This protein binds this small molecule.
Small molecule (SMILES): CC(=O)N[C@@H]1[C@@H](O)[C@H](O)[C@@H](CO)O[C@H]1O

Sequence of chain 1.A:
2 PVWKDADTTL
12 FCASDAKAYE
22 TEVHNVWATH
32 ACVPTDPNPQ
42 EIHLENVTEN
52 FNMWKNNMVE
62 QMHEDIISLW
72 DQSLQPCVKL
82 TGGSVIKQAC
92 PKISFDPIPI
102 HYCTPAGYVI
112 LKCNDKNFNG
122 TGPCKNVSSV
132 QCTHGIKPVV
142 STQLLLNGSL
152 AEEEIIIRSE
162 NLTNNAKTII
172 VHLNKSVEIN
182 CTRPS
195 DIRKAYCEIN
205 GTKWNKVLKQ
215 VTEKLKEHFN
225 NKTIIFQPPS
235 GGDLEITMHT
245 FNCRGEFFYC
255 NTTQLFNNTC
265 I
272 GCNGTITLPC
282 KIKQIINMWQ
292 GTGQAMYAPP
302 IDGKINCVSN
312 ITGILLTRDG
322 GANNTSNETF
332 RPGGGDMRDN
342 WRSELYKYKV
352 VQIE

Binding-site contacts:
Ligand atom C3 contacts residue ASN255 of chain 1.A at 3.8 Å.
Ligand atom C7 contacts residue ASN255 of chain 1.A at 3.8 Å.
Ligand atom O5 contacts residue ASN255 of chain 1.A at 2.3 Å (h-bond).
Ligand atom C8 contacts residue MET242 of chain 1.A at 3.4 Å (hydrophobic).
Ligand atom C1 contacts residue ASN255 of chain 1.A at 1.4 Å.
Ligand atom O7 contacts residue ASN255 of chain 1.A at 4.2 Å.
Ligand atom C1 contacts residue THR257 of chain 1.A at 3.5 Å.
Ligand atom C8 contacts residue THR241 of chain 1.A at 3.6 Å.
Ligand atom C5 contacts residue THR257 of chain 1.A at 4.2 Å.
Ligand atom C4 contacts residue ASN255 of chain 1.A at 4.2 Å.
Ligand atom C2 contacts residue THR257 of chain 1.A at 4.4 Å.
Ligand atom O5 contacts residue THR257 of chain 1.A at 4.0 Å.
Ligand atom C7 contacts residue MET242 of chain 1.A at 3.7 Å (hydrophobic).
Ligand atom N2 contacts residue ASN255 of chain 1.A at 3.0 Å (h-bond).
Ligand atom C5 contacts residue ASN255 of chain 1.A at 3.6 Å.
Ligand atom C2 contacts residue ASN255 of chain 1.A at 2.4 Å.
Ligand atom O7 contacts residue MET242 of chain 1.A at 4.5 Å.
Ligand atom N2 contacts residue MET242 of chain 1.A at 3.8 Å.